Binding-site contacts:
Ligand atom N1 contacts residue ASN226 of chain 1.M at 2.6 Å (h-bond).
Ligand atom C3A contacts residue GLY141 of chain 1.M at 3.8 Å.
Ligand atom O3B contacts residue THR143 of chain 1.M at 3.0 Å (h-bond).
Ligand atom O3B contacts residue GLY142 of chain 1.M at 3.5 Å (h-bond).
Ligand atom O3G contacts residue ASN99 of chain 1.M at 3.0 Å (h-bond).
Ligand atom PB contacts residue MG1 of chain 1.LA at 3.7 Å.
Ligand atom O2A contacts residue GLN11 of chain 1.M at 3.3 Å (h-bond).
Ligand atom O2' contacts residue TYR222 of chain 1.M at 2.5 Å (h-bond).
Ligand atom O1A contacts residue CYS12 of chain 1.M at 3.2 Å (h-bond).
Ligand atom N2 contacts residue ASN204 of chain 1.M at 2.9 Å (h-bond).
Ligand atom C1' contacts residue ASN204 of chain 1.M at 3.8 Å.
Ligand atom O2B contacts residue MG1 of chain 1.LA at 2.2 Å.
Ligand atom O2B contacts residue GLN11 of chain 1.M at 3.2 Å (h-bond).
Ligand atom O1A contacts residue GLN11 of chain 1.M at 3.8 Å.
Ligand atom O3G contacts residue GLY142 of chain 1.M at 2.8 Å (h-bond).
Ligand atom O1B contacts residue GLY144 of chain 1.M at 3.2 Å (h-bond).
Ligand atom O3' contacts residue GLU181 of chain 1.M at 3.5 Å (salt-bridge).
Ligand atom O6 contacts residue ASN226 of chain 1.M at 3.1 Å (h-bond).
Ligand atom O1B contacts residue GLN11 of chain 1.M at 3.5 Å (h-bond).
Ligand atom PG contacts residue MG1 of chain 1.LA at 3.7 Å.
Ligand atom N2 contacts residue ASN226 of chain 1.M at 3.7 Å.
Ligand atom PG contacts residue THR143 of chain 1.M at 3.8 Å.
Ligand atom C6 contacts residue GLN15 of chain 1.M at 3.7 Å.
Ligand atom O2' contacts residue ASN204 of chain 1.M at 3.8 Å.
Ligand atom C2' contacts residue TYR222 of chain 1.M at 3.5 Å (hydrophobic).
Ligand atom O1G contacts residue THR143 of chain 1.M at 2.8 Å (h-bond).
Ligand atom N3 contacts residue ASN204 of chain 1.M at 3.1 Å (h-bond).
Ligand atom O3G contacts residue GLY141 of chain 1.M at 3.8 Å.
Ligand atom O2G contacts residue MG1 of chain 1.LA at 2.7 Å.
Ligand atom C5 contacts residue GLN15 of chain 1.M at 3.7 Å.
Ligand atom N7 contacts residue GLN15 of chain 1.M at 3.2 Å (h-bond).
Ligand atom PG contacts residue GLY142 of chain 1.M at 3.8 Å.
Ligand atom O1G contacts residue ALA97 of chain 1.M at 3.4 Å (h-bond).
Ligand atom C2 contacts residue ASN226 of chain 1.M at 3.6 Å.
Ligand atom O6 contacts residue GLN15 of chain 1.M at 2.9 Å (h-bond).
Ligand atom O1B contacts residue THR143 of chain 1.M at 3.8 Å.
Ligand atom C2 contacts residue ASN204 of chain 1.M at 3.5 Å.
Ligand atom O4' contacts residue SER138 of chain 1.M at 3.8 Å.
Ligand atom C6 contacts residue ASN226 of chain 1.M at 3.3 Å.
Ligand atom O1B contacts residue GLY10 of chain 1.M at 3.3 Å.

A protein and the small-molecule ligand that binds it are described below.
Small molecule (SMILES): Nc1nc2c(ncn2[C@@H]2O[C@H](CO[P](=O)(O)C[P](=O)(O)OP(=O)(O)O)[C@@H](O)[C@H]2O)c(=O)[nH]1

Sequence of chain 1.M:
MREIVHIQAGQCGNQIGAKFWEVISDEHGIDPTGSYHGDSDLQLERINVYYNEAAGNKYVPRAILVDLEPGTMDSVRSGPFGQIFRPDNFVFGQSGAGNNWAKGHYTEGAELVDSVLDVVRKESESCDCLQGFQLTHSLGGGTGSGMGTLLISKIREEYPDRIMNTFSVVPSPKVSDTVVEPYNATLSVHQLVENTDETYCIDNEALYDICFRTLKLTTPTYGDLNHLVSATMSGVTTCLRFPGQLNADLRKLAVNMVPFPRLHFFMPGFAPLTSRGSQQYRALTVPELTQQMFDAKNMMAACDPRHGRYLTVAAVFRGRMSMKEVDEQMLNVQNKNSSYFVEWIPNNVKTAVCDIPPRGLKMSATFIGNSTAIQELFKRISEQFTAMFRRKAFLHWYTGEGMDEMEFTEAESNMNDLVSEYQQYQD